The small molecule below binds the protein below.
Small molecule (SMILES): CC(=O)N[C@@H]1[C@@H](O)[C@H](O)[C@@H](CO)O[C@H]1O

Sequence of chain 1.B:
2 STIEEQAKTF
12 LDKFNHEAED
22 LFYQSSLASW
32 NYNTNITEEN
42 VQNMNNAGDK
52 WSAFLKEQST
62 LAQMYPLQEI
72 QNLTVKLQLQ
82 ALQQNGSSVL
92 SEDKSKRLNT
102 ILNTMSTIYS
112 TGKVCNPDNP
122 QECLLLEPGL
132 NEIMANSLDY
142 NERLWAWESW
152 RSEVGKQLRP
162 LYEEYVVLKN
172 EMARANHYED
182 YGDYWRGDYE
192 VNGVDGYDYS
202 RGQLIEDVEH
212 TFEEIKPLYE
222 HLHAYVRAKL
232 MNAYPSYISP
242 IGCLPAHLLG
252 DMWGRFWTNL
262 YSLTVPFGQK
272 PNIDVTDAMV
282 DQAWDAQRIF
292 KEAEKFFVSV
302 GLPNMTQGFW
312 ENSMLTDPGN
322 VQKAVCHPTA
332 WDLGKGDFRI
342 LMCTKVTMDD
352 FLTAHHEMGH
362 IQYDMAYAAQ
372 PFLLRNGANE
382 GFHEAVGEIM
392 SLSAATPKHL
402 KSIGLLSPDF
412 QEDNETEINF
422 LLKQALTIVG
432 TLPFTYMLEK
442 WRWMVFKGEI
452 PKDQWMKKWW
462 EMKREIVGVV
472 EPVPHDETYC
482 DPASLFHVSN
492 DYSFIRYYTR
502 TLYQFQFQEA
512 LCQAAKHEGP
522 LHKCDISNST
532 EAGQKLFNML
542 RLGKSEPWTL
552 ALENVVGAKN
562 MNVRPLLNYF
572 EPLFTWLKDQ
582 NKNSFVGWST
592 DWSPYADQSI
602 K

Binding-site contacts:
Ligand atom C8 contacts residue ASN36 of chain 1.B at 4.3 Å.
Ligand atom O6 contacts residue GLU40 of chain 1.B at 3.1 Å (salt-bridge).
Ligand atom O5 contacts residue ASN36 of chain 1.B at 2.4 Å (h-bond).
Ligand atom C1 contacts residue ASN36 of chain 1.B at 1.5 Å.
Ligand atom C2 contacts residue ASN36 of chain 1.B at 2.2 Å.
Ligand atom C5 contacts residue ASN36 of chain 1.B at 3.7 Å.
Ligand atom N2 contacts residue ASN36 of chain 1.B at 2.7 Å (h-bond).
Ligand atom O7 contacts residue GLN323 of chain 1.B at 3.5 Å (h-bond).
Ligand atom C7 contacts residue GLN323 of chain 1.B at 3.3 Å.
Ligand atom N2 contacts residue GLN323 of chain 1.B at 3.9 Å.
Ligand atom C8 contacts residue GLN323 of chain 1.B at 3.3 Å.
Ligand atom C7 contacts residue ASN36 of chain 1.B at 3.0 Å.
Ligand atom O7 contacts residue ASN36 of chain 1.B at 2.9 Å (h-bond).
Ligand atom C6 contacts residue GLU40 of chain 1.B at 4.0 Å.
Ligand atom C4 contacts residue ASN36 of chain 1.B at 4.1 Å.
Ligand atom C3 contacts residue ASN36 of chain 1.B at 3.6 Å.